Binding-site contacts:
Ligand atom C11 contacts residue TYR254 of chain 1.E at 4.0 Å (hydrophobic).
Ligand atom C1 contacts residue ILE202 of chain 1.E at 4.2 Å (hydrophobic).
Ligand atom C6 contacts residue PRO120 of chain 1.E at 3.9 Å (hydrophobic).
Ligand atom C5 contacts residue THR255 of chain 1.E at 3.5 Å.
Ligand atom C1 contacts residue THR255 of chain 1.E at 3.9 Å.
Ligand atom C2 contacts residue THR255 of chain 1.E at 3.6 Å.
Ligand atom C9 contacts residue ILE201 of chain 1.E at 2.9 Å (hydrophobic).
Ligand atom C10 contacts residue PHE121 of chain 1.E at 3.8 Å (hydrophobic).
Ligand atom C9 contacts residue VAL242 of chain 1.E at 3.6 Å (hydrophobic).
Ligand atom C7 contacts residue TYR197 of chain 1.E at 3.6 Å (hydrophobic).
Ligand atom C3 contacts residue VAL242 of chain 1.E at 4.1 Å (hydrophobic).
Ligand atom C4 contacts residue THR255 of chain 1.E at 3.4 Å.
Ligand atom C7 contacts residue TYR119 of chain 1.E at 4.1 Å (hydrophobic).
Ligand atom C3 contacts residue TRP205 of chain 1.E at 3.4 Å (hydrophobic).
Ligand atom C10 contacts residue THR255 of chain 1.E at 4.0 Å.
Ligand atom O1 contacts residue TYR197 of chain 1.E at 3.9 Å.
Ligand atom C8 contacts residue THR255 of chain 1.E at 3.9 Å.
Ligand atom C8 contacts residue VAL242 of chain 1.E at 2.7 Å (hydrophobic).
Ligand atom O1 contacts residue PRO120 of chain 1.E at 2.5 Å.
Ligand atom C12 contacts residue THR255 of chain 1.E at 3.4 Å.
Ligand atom C12 contacts residue PRO120 of chain 1.E at 3.8 Å (hydrophobic).
Ligand atom C11 contacts residue ILE202 of chain 1.E at 3.7 Å (hydrophobic).
Ligand atom C10 contacts residue PRO120 of chain 1.E at 3.3 Å (hydrophobic).
Ligand atom C3 contacts residue ILE201 of chain 1.E at 4.0 Å (hydrophobic).
Ligand atom O1 contacts residue ILE202 of chain 1.E at 4.2 Å.
Ligand atom C12 contacts residue TYR119 of chain 1.E at 3.6 Å (hydrophobic).
Ligand atom C8 contacts residue TYR119 of chain 1.E at 3.0 Å (hydrophobic).
Ligand atom C3 contacts residue THR255 of chain 1.E at 3.4 Å.
Ligand atom C10 contacts residue TYR254 of chain 1.E at 4.1 Å (hydrophobic).
Ligand atom C12 contacts residue TYR254 of chain 1.E at 2.9 Å (hydrophobic).
Ligand atom C6 contacts residue ILE202 of chain 1.E at 4.2 Å (hydrophobic).
Ligand atom C9 contacts residue TYR197 of chain 1.E at 3.7 Å (hydrophobic).
Ligand atom C7 contacts residue VAL242 of chain 1.E at 4.0 Å (hydrophobic).
Ligand atom C1 contacts residue PRO120 of chain 1.E at 3.6 Å (hydrophobic).
Ligand atom C4 contacts residue TRP205 of chain 1.E at 3.6 Å (hydrophobic).
Ligand atom C7 contacts residue ILE201 of chain 1.E at 4.2 Å (hydrophobic).
Ligand atom C6 contacts residue THR255 of chain 1.E at 3.8 Å.
Ligand atom C12 contacts residue ILE258 of chain 1.E at 3.3 Å (hydrophobic).
Ligand atom C11 contacts residue PLC1 of chain 1.UA at 3.4 Å.
Ligand atom C11 contacts residue PHE121 of chain 1.E at 3.4 Å (hydrophobic).

A small-molecule ligand and the protein it binds are described below.
Small molecule (SMILES): CC(C)c1cccc(C(C)C)c1O

Sequence of chain 1.E:
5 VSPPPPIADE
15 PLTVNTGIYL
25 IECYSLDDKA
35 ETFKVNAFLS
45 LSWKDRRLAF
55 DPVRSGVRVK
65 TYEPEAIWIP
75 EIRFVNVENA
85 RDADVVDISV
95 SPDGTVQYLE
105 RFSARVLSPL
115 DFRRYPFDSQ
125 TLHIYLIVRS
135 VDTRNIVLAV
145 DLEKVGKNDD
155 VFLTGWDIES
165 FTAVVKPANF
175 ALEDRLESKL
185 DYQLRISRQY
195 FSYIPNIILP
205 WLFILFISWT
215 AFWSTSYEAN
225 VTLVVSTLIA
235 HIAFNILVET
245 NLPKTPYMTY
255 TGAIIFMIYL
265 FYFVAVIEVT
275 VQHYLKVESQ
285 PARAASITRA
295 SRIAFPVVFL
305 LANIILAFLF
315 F